A small-molecule ligand and the protein it binds are described below.
Small molecule (SMILES): Cc1cc(CCCCCOc2ccc(C3=NCCO3)cc2)on1

Sequence of chain 40.C:
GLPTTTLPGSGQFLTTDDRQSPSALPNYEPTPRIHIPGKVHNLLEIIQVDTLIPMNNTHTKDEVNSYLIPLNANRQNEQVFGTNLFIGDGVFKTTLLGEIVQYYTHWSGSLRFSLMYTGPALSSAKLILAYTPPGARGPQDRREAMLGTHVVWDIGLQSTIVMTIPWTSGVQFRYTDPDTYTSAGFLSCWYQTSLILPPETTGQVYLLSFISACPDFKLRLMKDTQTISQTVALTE

Sequence of chain 40.A:
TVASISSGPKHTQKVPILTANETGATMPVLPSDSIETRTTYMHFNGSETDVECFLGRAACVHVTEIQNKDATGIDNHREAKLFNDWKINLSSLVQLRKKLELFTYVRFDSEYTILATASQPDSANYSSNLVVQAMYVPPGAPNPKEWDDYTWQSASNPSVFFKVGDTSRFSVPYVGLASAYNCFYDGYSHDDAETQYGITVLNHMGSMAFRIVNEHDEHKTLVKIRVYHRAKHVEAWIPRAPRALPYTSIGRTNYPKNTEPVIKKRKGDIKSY

Binding-site contacts:
Ligand atom N2 contacts residue ASN219 of chain 40.A at 3.8 Å.
Ligand atom C4B contacts residue PHE186 of chain 40.A at 3.6 Å (hydrophobic).
Ligand atom N3A contacts residue PRO174 of chain 40.A at 3.7 Å.
Ligand atom C4C contacts residue VAL191 of chain 40.A at 3.0 Å (hydrophobic).
Ligand atom C1C contacts residue TYR128 of chain 40.A at 3.7 Å (hydrophobic).
Ligand atom C5A contacts residue PHE186 of chain 40.A at 3.5 Å (hydrophobic).
Ligand atom C31 contacts residue ASN219 of chain 40.A at 3.3 Å.
Ligand atom C3 contacts residue ASN219 of chain 40.A at 4.0 Å.
Ligand atom O1B contacts residue ILE104 of chain 40.A at 3.9 Å.
Ligand atom C5B contacts residue MET224 of chain 40.A at 3.8 Å (hydrophobic).
Ligand atom C1C contacts residue LEU106 of chain 40.A at 3.8 Å (hydrophobic).
Ligand atom C1B contacts residue ILE104 of chain 40.A at 4.0 Å (hydrophobic).
Ligand atom C1B contacts residue VAL188 of chain 40.A at 3.8 Å (hydrophobic).
Ligand atom C2B contacts residue VAL188 of chain 40.A at 3.5 Å (hydrophobic).
Ligand atom N2 contacts residue LEU106 of chain 40.A at 3.8 Å.
Ligand atom C6B contacts residue TYR128 of chain 40.A at 3.3 Å (hydrophobic).
Ligand atom C2A contacts residue PHE186 of chain 40.A at 3.3 Å (hydrophobic).
Ligand atom C2A contacts residue TYR152 of chain 40.A at 3.6 Å (hydrophobic).
Ligand atom C6B contacts residue ILE104 of chain 40.A at 3.6 Å (hydrophobic).
Ligand atom O1 contacts residue LEU106 of chain 40.A at 3.7 Å.
Ligand atom C4 contacts residue TYR197 of chain 40.A at 3.8 Å (hydrophobic).
Ligand atom C3B contacts residue TYR152 of chain 40.A at 3.7 Å (hydrophobic).
Ligand atom C4A contacts residue PRO174 of chain 40.A at 3.1 Å (hydrophobic).
Ligand atom C3B contacts residue VAL188 of chain 40.A at 3.8 Å (hydrophobic).
Ligand atom N3A contacts residue PHE186 of chain 40.A at 4.0 Å.
Ligand atom N3A contacts residue TYR152 of chain 40.A at 3.5 Å.
Ligand atom C1B contacts residue TYR128 of chain 40.A at 3.6 Å (hydrophobic).
Ligand atom C2C contacts residue TYR197 of chain 40.A at 3.7 Å (hydrophobic).
Ligand atom C4B contacts residue TYR152 of chain 40.A at 3.8 Å (hydrophobic).
Ligand atom C5A contacts residue VAL176 of chain 40.A at 3.6 Å (hydrophobic).
Ligand atom C4C contacts residue VAL188 of chain 40.A at 3.7 Å (hydrophobic).
Ligand atom O1B contacts residue TYR128 of chain 40.A at 3.4 Å (h-bond).
Ligand atom C4 contacts residue LEU106 of chain 40.A at 3.9 Å (hydrophobic).
Ligand atom N3A contacts residue ALA24 of chain 40.C at 3.8 Å.
Ligand atom C3C contacts residue TYR128 of chain 40.A at 3.4 Å (hydrophobic).
Ligand atom C5C contacts residue VAL191 of chain 40.A at 3.8 Å (hydrophobic).
Ligand atom O1A contacts residue PHE186 of chain 40.A at 3.0 Å.
Ligand atom C5 contacts residue LEU106 of chain 40.A at 3.8 Å (hydrophobic).
Ligand atom O1 contacts residue MET221 of chain 40.A at 3.9 Å.
Ligand atom C5B contacts residue PHE186 of chain 40.A at 3.9 Å (hydrophobic).